Binding-site contacts:
Ligand atom O3 contacts residue SER38 of chain 1.D at 3.6 Å.
Ligand atom C3 contacts residue ASN37 of chain 1.D at 3.4 Å.
Ligand atom O7 contacts residue SER40 of chain 1.D at 4.4 Å.
Ligand atom C8 contacts residue GLY6 of chain 1.D at 3.7 Å.
Ligand atom N2 contacts residue GLY6 of chain 1.D at 4.4 Å.
Ligand atom C2 contacts residue ASN10 of chain 1.D at 2.5 Å.
Ligand atom C2 contacts residue ASN37 of chain 1.D at 4.3 Å.
Ligand atom C8 contacts residue LEU35 of chain 1.D at 3.7 Å (hydrophobic).
Ligand atom O7 contacts residue PHE5 of chain 1.D at 4.4 Å.
Ligand atom C8 contacts residue PHE5 of chain 1.D at 3.6 Å (hydrophobic).
Ligand atom C4 contacts residue ASN10 of chain 1.D at 4.2 Å.
Ligand atom O3 contacts residue VAL34 of chain 1.D at 3.9 Å.
Ligand atom C7 contacts residue GLY6 of chain 1.D at 3.7 Å.
Ligand atom C5 contacts residue ASN10 of chain 1.D at 3.6 Å.
Ligand atom O7 contacts residue GLY6 of chain 1.D at 3.6 Å.
Ligand atom O6 contacts residue VAL34 of chain 1.D at 3.9 Å.
Ligand atom O5 contacts residue ASN10 of chain 1.D at 2.3 Å (h-bond).
Ligand atom C3 contacts residue ASN10 of chain 1.D at 3.9 Å.
Ligand atom O3 contacts residue ASN37 of chain 1.D at 2.7 Å (h-bond).
Ligand atom C7 contacts residue ASN10 of chain 1.D at 3.9 Å.
Ligand atom O4 contacts residue ALA39 of chain 1.D at 3.1 Å (h-bond).
Ligand atom C7 contacts residue PHE5 of chain 1.D at 4.3 Å (hydrophobic).
Ligand atom O4 contacts residue SER38 of chain 1.D at 3.6 Å (h-bond).
Ligand atom N2 contacts residue PHE9 of chain 1.D at 4.2 Å.
Ligand atom C8 contacts residue PHE9 of chain 1.D at 3.7 Å (hydrophobic).
Ligand atom C1 contacts residue ASN10 of chain 1.D at 1.4 Å.
Ligand atom O7 contacts residue VAL34 of chain 1.D at 4.3 Å.
Ligand atom N2 contacts residue ASN10 of chain 1.D at 3.1 Å (h-bond).
Ligand atom C7 contacts residue VAL34 of chain 1.D at 4.5 Å (hydrophobic).
Ligand atom C4 contacts residue ALA39 of chain 1.D at 3.9 Å (hydrophobic).
Ligand atom C7 contacts residue PHE9 of chain 1.D at 4.4 Å (hydrophobic).
Ligand atom C3 contacts residue ALA39 of chain 1.D at 3.9 Å (hydrophobic).
Ligand atom O3 contacts residue ALA39 of chain 1.D at 3.0 Å (h-bond).
Ligand atom C3 contacts residue SER38 of chain 1.D at 4.3 Å.
Ligand atom C6 contacts residue VAL34 of chain 1.D at 4.4 Å (hydrophobic).
Ligand atom O7 contacts residue ASN10 of chain 1.D at 4.3 Å.
Ligand atom O4 contacts residue SER40 of chain 1.D at 4.5 Å.

A small-molecule ligand and the protein it binds are described below.
Small molecule (SMILES): CC(=O)N[C@H]1[C@H](O[C@H]2[C@H](O)[C@@H](NC(C)=O)CO[C@@H]2CO[C@@H]2O[C@@H](C)[C@@H](O)[C@@H](O)[C@@H]2O)O[C@H](CO)[C@@H](O[C@@H]2O[C@H](CO[C@H]3O[C@H](CO)[C@@H](O)[C@H](O)[C@@H]3O)[C@@H](O)[C@H](O[C@H]3O[C@H](CO)[C@@H](O)[C@H](O)[C@@H]3O)[C@@H]2O)[C@@H]1O

Sequence of chain 1.D:
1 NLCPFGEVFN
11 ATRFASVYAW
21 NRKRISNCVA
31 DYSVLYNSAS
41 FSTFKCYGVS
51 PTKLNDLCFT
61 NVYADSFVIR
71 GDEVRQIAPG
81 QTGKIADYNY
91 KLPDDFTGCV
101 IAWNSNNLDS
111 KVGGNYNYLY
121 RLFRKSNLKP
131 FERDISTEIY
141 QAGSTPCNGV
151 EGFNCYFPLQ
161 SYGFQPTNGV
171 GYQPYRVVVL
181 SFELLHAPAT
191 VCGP